Binding-site contacts:
Ligand atom C7 contacts residue MET16 of chain 1.A at 3.3 Å (hydrophobic).
Ligand atom C contacts residue LEU104 of chain 1.A at 3.9 Å (hydrophobic).
Ligand atom N1 contacts residue MET16 of chain 1.A at 3.8 Å.
Ligand atom C6 contacts residue TYR72 of chain 1.A at 3.4 Å (hydrophobic).
Ligand atom F1 contacts residue ASN18 of chain 1.A at 3.3 Å.
Ligand atom C7 contacts residue ILE52 of chain 1.A at 3.7 Å (hydrophobic).
Ligand atom C2 contacts residue LEU104 of chain 1.A at 3.6 Å (hydrophobic).
Ligand atom C7 contacts residue TYR72 of chain 1.A at 3.9 Å (hydrophobic).
Ligand atom C3 contacts residue LEU104 of chain 1.A at 3.8 Å (hydrophobic).
Ligand atom C5 contacts residue LEU104 of chain 1.A at 3.6 Å (hydrophobic).
Ligand atom C9 contacts residue MET16 of chain 1.A at 3.7 Å (hydrophobic).
Ligand atom N contacts residue SER24 of chain 1.A at 2.9 Å (h-bond).
Ligand atom C6 contacts residue MET16 of chain 1.A at 3.9 Å (hydrophobic).
Ligand atom C10 contacts residue MET28 of chain 1.A at 3.8 Å (hydrophobic).
Ligand atom C10 contacts residue GLN43 of chain 1.A at 3.6 Å.
Ligand atom C9 contacts residue ILE52 of chain 1.A at 3.8 Å (hydrophobic).
Ligand atom O contacts residue TYR72 of chain 1.A at 2.7 Å (h-bond).
Ligand atom F contacts residue THR98 of chain 1.A at 3.7 Å.
Ligand atom C11 contacts residue SER24 of chain 1.A at 3.3 Å.
Ligand atom C8 contacts residue ILE52 of chain 1.A at 3.7 Å (hydrophobic).
Ligand atom C8 contacts residue SER24 of chain 1.A at 3.4 Å.
Ligand atom N contacts residue MET16 of chain 1.A at 3.2 Å (h-bond).
Ligand atom C4 contacts residue LEU104 of chain 1.A at 3.7 Å (hydrophobic).
Ligand atom O contacts residue MET28 of chain 1.A at 3.4 Å.
Ligand atom C10 contacts residue GLN27 of chain 1.A at 3.4 Å.
Ligand atom C8 contacts residue MET16 of chain 1.A at 3.5 Å (hydrophobic).
Ligand atom F1 contacts residue LEU104 of chain 1.A at 3.9 Å.
Ligand atom C3 contacts residue SER24 of chain 1.A at 3.5 Å.
Ligand atom F1 contacts residue SER24 of chain 1.A at 3.9 Å.
Ligand atom F contacts residue ILE78 of chain 1.A at 2.8 Å.
Ligand atom C11 contacts residue GLY26 of chain 1.A at 3.5 Å.
Ligand atom C9 contacts residue MET28 of chain 1.A at 3.8 Å (hydrophobic).
Ligand atom N contacts residue ILE52 of chain 1.A at 3.2 Å.
Ligand atom C2 contacts residue ILE46 of chain 1.A at 3.8 Å (hydrophobic).
Ligand atom F1 contacts residue ILE46 of chain 1.A at 3.9 Å.
Ligand atom O1 contacts residue ASN18 of chain 1.A at 3.0 Å (h-bond).
Ligand atom C11 contacts residue VAL14 of chain 1.A at 3.9 Å (hydrophobic).
Ligand atom C11 contacts residue GLN25 of chain 1.A at 3.4 Å.
Ligand atom O contacts residue ALA42 of chain 1.A at 3.4 Å.
Ligand atom C9 contacts residue TYR72 of chain 1.A at 3.6 Å (hydrophobic).

This protein binds this small molecule.
Small molecule (SMILES): CC1=N/C(=C\c2cc(F)c(O)c(F)c2)C(=O)N1C

Sequence of chain 1.A:
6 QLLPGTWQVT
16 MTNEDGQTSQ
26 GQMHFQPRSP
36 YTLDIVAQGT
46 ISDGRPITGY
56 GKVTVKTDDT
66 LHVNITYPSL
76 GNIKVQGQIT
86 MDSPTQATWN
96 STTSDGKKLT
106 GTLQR